Sequence of chain 1.B:
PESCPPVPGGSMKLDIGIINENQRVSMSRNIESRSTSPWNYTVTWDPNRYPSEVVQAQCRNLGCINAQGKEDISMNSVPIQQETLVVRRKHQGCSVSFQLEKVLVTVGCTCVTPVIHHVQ

Binding-site contacts:
Ligand atom C8 contacts residue CYS78 of chain 1.B at 3.5 Å (hydrophobic).
Ligand atom N2 contacts residue ASN59 of chain 1.B at 3.0 Å (h-bond).
Ligand atom O3 contacts residue ARG79 of chain 1.B at 3.6 Å (salt-bridge).
Ligand atom C5 contacts residue ASN59 of chain 1.B at 3.6 Å.
Ligand atom O4 contacts residue ARG79 of chain 1.B at 4.0 Å.
Ligand atom O7 contacts residue ASN59 of chain 1.B at 3.5 Å (h-bond).
Ligand atom C8 contacts residue ARG79 of chain 1.B at 4.0 Å.
Ligand atom C1 contacts residue ASN59 of chain 1.B at 1.4 Å.
Ligand atom C1 contacts residue ARG79 of chain 1.B at 4.3 Å.
Ligand atom O5 contacts residue ASN59 of chain 1.B at 2.3 Å (h-bond).
Ligand atom C2 contacts residue ASN59 of chain 1.B at 2.5 Å.
Ligand atom C4 contacts residue ASN59 of chain 1.B at 4.2 Å.
Ligand atom C7 contacts residue ASN59 of chain 1.B at 3.5 Å.
Ligand atom C7 contacts residue CYS78 of chain 1.B at 4.5 Å (hydrophobic).
Ligand atom C3 contacts residue ASN59 of chain 1.B at 3.8 Å.
Ligand atom C2 contacts residue ASN59 of chain 1.B at 4.3 Å.

This protein binds this small molecule.
Small molecule (SMILES): CC(=O)N[C@H]1[C@H](O[C@H]2[C@H](O)[C@@H](NC(C)=O)CO[C@@H]2CO[C@@H]2O[C@@H](C)[C@@H](O)[C@@H](O)[C@@H]2O)O[C@H](CO)[C@@H](O)[C@@H]1O